This protein binds this small molecule.
Small molecule (SMILES): CC(=O)C(=O)O

Binding-site contacts:
Ligand atom O3 contacts residue PHE170 of chain 1.A at 3.6 Å.
Ligand atom CB contacts residue TRP19 of chain 1.A at 4.1 Å (hydrophobic).
Ligand atom CA contacts residue PHE170 of chain 1.A at 3.9 Å (hydrophobic).
Ligand atom C contacts residue MG1 of chain 1.F at 3.3 Å.
Ligand atom C contacts residue ALA174 of chain 1.A at 4.0 Å (hydrophobic).
Ligand atom CB contacts residue PHE170 of chain 1.A at 3.8 Å (hydrophobic).
Ligand atom OXT contacts residue ASP175 of chain 1.A at 3.3 Å (salt-bridge).
Ligand atom OXT contacts residue ALA174 of chain 1.A at 3.7 Å.
Ligand atom O contacts residue ALA174 of chain 1.A at 3.2 Å.
Ligand atom CA contacts residue GLN147 of chain 1.A at 4.2 Å.
Ligand atom CA contacts residue E8U1 of chain 1.D at 0.5 Å.
Ligand atom CA contacts residue MG1 of chain 1.F at 3.3 Å.
Ligand atom O3 contacts residue GLU149 of chain 1.A at 3.9 Å.
Ligand atom CB contacts residue E8U1 of chain 1.D at 1.3 Å.
Ligand atom O3 contacts residue MG1 of chain 1.F at 2.6 Å.
Ligand atom CB contacts residue ARG70 of chain 1.A at 4.3 Å.
Ligand atom OXT contacts residue MG1 of chain 1.F at 2.7 Å.
Ligand atom O contacts residue GLY172 of chain 1.A at 3.8 Å.
Ligand atom CA contacts residue ARG70 of chain 1.A at 4.1 Å.
Ligand atom O3 contacts residue E8U1 of chain 1.D at 0.4 Å (h-bond).
Ligand atom C contacts residue PRO173 of chain 1.A at 4.0 Å (hydrophobic).
Ligand atom CA contacts residue GLY172 of chain 1.A at 3.6 Å.
Ligand atom C contacts residue GLY172 of chain 1.A at 3.2 Å.
Ligand atom C contacts residue ASP175 of chain 1.A at 4.3 Å.
Ligand atom O contacts residue E8U1 of chain 1.D at 0.7 Å (h-bond).
Ligand atom C contacts residue E8U1 of chain 1.D at 0.3 Å.
Ligand atom CB contacts residue LEU212 of chain 1.A at 3.4 Å (hydrophobic).
Ligand atom OXT contacts residue E8U1 of chain 1.D at 0.6 Å (h-bond).
Ligand atom OXT contacts residue GLY172 of chain 1.A at 3.0 Å.
Ligand atom OXT contacts residue GLU149 of chain 1.A at 3.7 Å.
Ligand atom O3 contacts residue GLY172 of chain 1.A at 3.9 Å.
Ligand atom O contacts residue PRO173 of chain 1.A at 3.7 Å.
Ligand atom O contacts residue ASP175 of chain 1.A at 4.3 Å.
Ligand atom O contacts residue MG1 of chain 1.F at 4.5 Å.
Ligand atom O3 contacts residue ARG70 of chain 1.A at 3.1 Å (salt-bridge).
Ligand atom OXT contacts residue PRO173 of chain 1.A at 3.9 Å.
Ligand atom O3 contacts residue GLN147 of chain 1.A at 2.9 Å (h-bond).

Sequence of chain 1.A:
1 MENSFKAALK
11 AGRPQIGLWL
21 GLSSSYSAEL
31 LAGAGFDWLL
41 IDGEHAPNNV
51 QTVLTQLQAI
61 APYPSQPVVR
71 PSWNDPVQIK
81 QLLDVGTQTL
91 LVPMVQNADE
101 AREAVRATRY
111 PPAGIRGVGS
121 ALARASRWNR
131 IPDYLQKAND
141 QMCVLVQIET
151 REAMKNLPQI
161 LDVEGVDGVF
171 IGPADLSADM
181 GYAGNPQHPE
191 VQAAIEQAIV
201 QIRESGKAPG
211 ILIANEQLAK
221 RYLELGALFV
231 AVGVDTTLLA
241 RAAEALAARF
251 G